A small-molecule ligand and the protein it binds are described below.
Small molecule (SMILES): CCCCCCCCCC[n+]1ccn(CC(P(=O)([O-])O)P(=O)(O)O)c1

Sequence of chain 1.B:
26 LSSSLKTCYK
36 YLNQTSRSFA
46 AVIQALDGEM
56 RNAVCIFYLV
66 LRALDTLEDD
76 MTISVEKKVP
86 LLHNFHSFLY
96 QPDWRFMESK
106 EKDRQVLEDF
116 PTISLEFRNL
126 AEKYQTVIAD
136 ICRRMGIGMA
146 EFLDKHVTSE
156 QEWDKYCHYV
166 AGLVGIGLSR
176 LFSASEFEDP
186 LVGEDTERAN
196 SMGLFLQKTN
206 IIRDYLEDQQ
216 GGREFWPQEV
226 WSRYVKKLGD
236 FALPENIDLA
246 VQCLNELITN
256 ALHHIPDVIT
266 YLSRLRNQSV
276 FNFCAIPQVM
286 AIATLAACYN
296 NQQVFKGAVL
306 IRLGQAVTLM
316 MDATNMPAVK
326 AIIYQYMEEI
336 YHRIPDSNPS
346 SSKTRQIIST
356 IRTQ

Binding-site contacts:
Ligand atom CAJ contacts residue ASN205 of chain 1.B at 3.9 Å.
Ligand atom OAE contacts residue ASN205 of chain 1.B at 3.6 Å.
Ligand atom OAG contacts residue SER41 of chain 1.B at 2.9 Å (h-bond).
Ligand atom CAR contacts residue ALA166 of chain 1.B at 3.9 Å (hydrophobic).
Ligand atom OAC contacts residue TYR63 of chain 1.B at 3.9 Å.
Ligand atom CAP contacts residue VAL169 of chain 1.B at 3.8 Å (hydrophobic).
Ligand atom CAK contacts residue MET197 of chain 1.B at 3.8 Å (hydrophobic).
Ligand atom PAX contacts residue ASN205 of chain 1.B at 4.0 Å.
Ligand atom CAH contacts residue GLN202 of chain 1.B at 3.5 Å.
Ligand atom OAB contacts residue ASN205 of chain 1.B at 3.2 Å (h-bond).
Ligand atom CAO contacts residue ALA166 of chain 1.B at 3.8 Å (hydrophobic).
Ligand atom OAB contacts residue ARG208 of chain 1.B at 4.0 Å.
Ligand atom CAO contacts residue VAL169 of chain 1.B at 3.9 Å (hydrophobic).
Ligand atom OAD contacts residue ARG42 of chain 1.B at 3.0 Å (salt-bridge).
Ligand atom CAM contacts residue GLY198 of chain 1.B at 4.1 Å.
Ligand atom OAF contacts residue PHE44 of chain 1.B at 4.1 Å.
Ligand atom CAM contacts residue GLY170 of chain 1.B at 3.9 Å.
Ligand atom CAL contacts residue LEU173 of chain 1.B at 3.8 Å (hydrophobic).
Ligand atom NAV contacts residue ASN205 of chain 1.B at 3.8 Å.
Ligand atom OAF contacts residue SER43 of chain 1.B at 2.9 Å (h-bond).
Ligand atom CAH contacts residue ASN205 of chain 1.B at 4.1 Å.
Ligand atom CAR contacts residue LEU201 of chain 1.B at 4.0 Å (hydrophobic).
Ligand atom OAG contacts residue TYR63 of chain 1.B at 3.2 Å (h-bond).
Ligand atom CAS contacts residue ASN205 of chain 1.B at 4.0 Å.
Ligand atom CAO contacts residue GLY198 of chain 1.B at 4.1 Å.
Ligand atom NAV contacts residue GLN202 of chain 1.B at 3.9 Å.
Ligand atom OAC contacts residue ARG42 of chain 1.B at 3.9 Å.
Ligand atom CAA contacts residue MET197 of chain 1.B at 3.8 Å (hydrophobic).
Ligand atom OAF contacts residue ARG42 of chain 1.B at 3.5 Å.
Ligand atom OAC contacts residue ARG67 of chain 1.B at 3.9 Å.
Ligand atom CAS contacts residue GLN202 of chain 1.B at 3.4 Å.
Ligand atom CAR contacts residue GLN202 of chain 1.B at 3.5 Å.
Ligand atom CAA contacts residue CYS279 of chain 1.B at 3.6 Å (hydrophobic).
Ligand atom OAG contacts residue PHE44 of chain 1.B at 3.3 Å.
Ligand atom CAQ contacts residue LEU201 of chain 1.B at 4.1 Å (hydrophobic).
Ligand atom CAK contacts residue GLY170 of chain 1.B at 3.8 Å.
Ligand atom CAN contacts residue LEU201 of chain 1.B at 3.8 Å (hydrophobic).
Ligand atom CAS contacts residue LEU201 of chain 1.B at 3.9 Å (hydrophobic).
Ligand atom OAC contacts residue THR40 of chain 1.B at 3.6 Å.
Ligand atom OAC contacts residue SER41 of chain 1.B at 3.9 Å.